The small molecule below binds the protein below.
Small molecule (SMILES): CC(=O)N[C@@H]1[C@@H](O)[C@H](O)[C@@H](CO)O[C@H]1O

Sequence of chain 1.A:
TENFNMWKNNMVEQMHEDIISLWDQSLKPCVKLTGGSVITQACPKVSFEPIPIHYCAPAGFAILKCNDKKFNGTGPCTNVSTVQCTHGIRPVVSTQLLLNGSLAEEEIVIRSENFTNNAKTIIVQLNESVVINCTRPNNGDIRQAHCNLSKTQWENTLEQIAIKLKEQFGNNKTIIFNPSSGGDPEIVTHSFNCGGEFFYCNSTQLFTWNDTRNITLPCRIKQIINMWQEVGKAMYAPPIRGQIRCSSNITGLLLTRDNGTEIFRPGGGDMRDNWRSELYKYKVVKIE

Binding-site contacts:
Ligand atom O7 contacts residue ASN79 of chain 1.A at 3.2 Å (h-bond).
Ligand atom C7 contacts residue ASN79 of chain 1.A at 3.3 Å.
Ligand atom O5 contacts residue ASN79 of chain 1.A at 2.3 Å (h-bond).
Ligand atom C8 contacts residue PHE122 of chain 1.A at 3.0 Å (hydrophobic).
Ligand atom C2 contacts residue ASN79 of chain 1.A at 2.3 Å.
Ligand atom C3 contacts residue ASN79 of chain 1.A at 3.7 Å.
Ligand atom N2 contacts residue ASN79 of chain 1.A at 2.8 Å (h-bond).
Ligand atom C6 contacts residue GLY82 of chain 1.A at 4.1 Å.
Ligand atom O5 contacts residue THR81 of chain 1.A at 2.8 Å (h-bond).
Ligand atom C4 contacts residue THR81 of chain 1.A at 4.2 Å.
Ligand atom C2 contacts residue THR81 of chain 1.A at 4.3 Å.
Ligand atom C1 contacts residue ASN79 of chain 1.A at 1.4 Å.
Ligand atom C8 contacts residue SER119 of chain 1.A at 3.6 Å.
Ligand atom C3 contacts residue THR81 of chain 1.A at 4.5 Å.
Ligand atom C1 contacts residue THR81 of chain 1.A at 3.0 Å.
Ligand atom C4 contacts residue ASN79 of chain 1.A at 4.1 Å.
Ligand atom C5 contacts residue ASN79 of chain 1.A at 3.6 Å.
Ligand atom O7 contacts residue PHE122 of chain 1.A at 4.2 Å.
Ligand atom C6 contacts residue THR81 of chain 1.A at 3.5 Å.
Ligand atom C5 contacts residue THR81 of chain 1.A at 2.9 Å.
Ligand atom C5 contacts residue GLY82 of chain 1.A at 4.5 Å.
Ligand atom C7 contacts residue PHE122 of chain 1.A at 4.1 Å (hydrophobic).